This small molecule binds to this protein.
Small molecule (SMILES): CC(=O)N[C@@H]1[C@@H](O)[C@H](O)[C@@H](CO)O[C@H]1O

Binding-site contacts:
Ligand atom N2 contacts residue ASN376 of chain 1.C at 2.8 Å (h-bond).
Ligand atom C6 contacts residue VAL373 of chain 1.C at 4.3 Å (hydrophobic).
Ligand atom C6 contacts residue SER372 of chain 1.C at 4.3 Å.
Ligand atom C1 contacts residue ASN376 of chain 1.C at 1.4 Å.
Ligand atom O5 contacts residue ASN376 of chain 1.C at 2.4 Å (h-bond).
Ligand atom C2 contacts residue ASN376 of chain 1.C at 2.4 Å.
Ligand atom C3 contacts residue ASN376 of chain 1.C at 3.6 Å.
Ligand atom O5 contacts residue SER372 of chain 1.C at 3.7 Å.
Ligand atom C4 contacts residue ASN376 of chain 1.C at 4.1 Å.
Ligand atom O7 contacts residue ASN376 of chain 1.C at 4.1 Å.
Ligand atom C7 contacts residue ASN376 of chain 1.C at 3.6 Å.
Ligand atom C5 contacts residue ASN376 of chain 1.C at 3.7 Å.

Sequence of chain 1.C:
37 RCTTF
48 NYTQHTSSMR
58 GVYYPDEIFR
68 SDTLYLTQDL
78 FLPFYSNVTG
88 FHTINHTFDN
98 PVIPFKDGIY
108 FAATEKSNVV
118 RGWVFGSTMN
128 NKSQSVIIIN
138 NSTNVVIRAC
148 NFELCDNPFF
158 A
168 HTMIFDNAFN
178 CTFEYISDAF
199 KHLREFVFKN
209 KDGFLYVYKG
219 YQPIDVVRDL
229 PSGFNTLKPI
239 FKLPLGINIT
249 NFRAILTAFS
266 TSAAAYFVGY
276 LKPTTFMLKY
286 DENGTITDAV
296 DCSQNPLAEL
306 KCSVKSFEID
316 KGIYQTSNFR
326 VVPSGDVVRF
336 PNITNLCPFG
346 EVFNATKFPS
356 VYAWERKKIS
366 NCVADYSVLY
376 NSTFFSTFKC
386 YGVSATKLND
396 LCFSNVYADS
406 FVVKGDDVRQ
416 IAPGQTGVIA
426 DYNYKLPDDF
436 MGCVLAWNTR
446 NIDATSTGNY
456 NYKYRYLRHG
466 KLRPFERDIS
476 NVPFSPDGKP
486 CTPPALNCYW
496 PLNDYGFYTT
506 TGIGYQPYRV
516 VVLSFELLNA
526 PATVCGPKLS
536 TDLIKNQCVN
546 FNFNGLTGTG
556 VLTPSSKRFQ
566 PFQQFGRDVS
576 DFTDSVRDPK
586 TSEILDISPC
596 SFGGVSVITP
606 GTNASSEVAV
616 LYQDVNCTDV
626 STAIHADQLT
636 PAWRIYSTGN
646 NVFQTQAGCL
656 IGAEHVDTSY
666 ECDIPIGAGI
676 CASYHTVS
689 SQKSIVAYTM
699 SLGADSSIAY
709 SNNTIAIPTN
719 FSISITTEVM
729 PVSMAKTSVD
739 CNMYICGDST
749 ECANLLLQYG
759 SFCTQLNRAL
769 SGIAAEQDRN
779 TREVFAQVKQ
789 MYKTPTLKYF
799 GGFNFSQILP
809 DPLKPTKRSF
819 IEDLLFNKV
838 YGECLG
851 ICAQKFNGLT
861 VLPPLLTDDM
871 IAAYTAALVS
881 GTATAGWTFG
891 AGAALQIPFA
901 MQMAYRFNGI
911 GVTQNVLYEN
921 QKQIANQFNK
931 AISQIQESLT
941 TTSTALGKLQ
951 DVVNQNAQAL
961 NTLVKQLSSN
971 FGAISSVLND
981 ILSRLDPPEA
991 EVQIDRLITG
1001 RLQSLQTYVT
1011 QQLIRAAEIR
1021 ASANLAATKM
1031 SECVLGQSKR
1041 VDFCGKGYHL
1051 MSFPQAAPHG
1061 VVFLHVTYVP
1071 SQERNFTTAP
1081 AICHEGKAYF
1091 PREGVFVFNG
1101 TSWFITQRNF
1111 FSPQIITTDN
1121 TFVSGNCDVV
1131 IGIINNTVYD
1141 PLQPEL